Binding-site contacts:
Ligand atom O6 contacts residue GLY29 of chain 1.C at 4.4 Å.
Ligand atom C1 contacts residue GLU159 of chain 1.A at 4.0 Å.
Ligand atom C3 contacts residue ASN160 of chain 1.A at 3.8 Å.
Ligand atom O7 contacts residue GLU159 of chain 1.A at 3.3 Å (salt-bridge).
Ligand atom C2 contacts residue GLU159 of chain 1.A at 4.1 Å.
Ligand atom C6 contacts residue GLY29 of chain 1.C at 4.4 Å.
Ligand atom C5 contacts residue ASN160 of chain 1.A at 3.6 Å.
Ligand atom C8 contacts residue GLU159 of chain 1.A at 3.6 Å.
Ligand atom N2 contacts residue GLU159 of chain 1.A at 3.6 Å (salt-bridge).
Ligand atom C7 contacts residue GLU159 of chain 1.A at 3.2 Å.
Ligand atom C4 contacts residue ASN160 of chain 1.A at 4.2 Å.
Ligand atom C7 contacts residue ASN160 of chain 1.A at 3.7 Å.
Ligand atom O6 contacts residue TYR89 of chain 1.C at 3.0 Å (h-bond).
Ligand atom O6 contacts residue SER30 of chain 1.C at 3.9 Å.
Ligand atom N2 contacts residue ASN160 of chain 1.A at 3.0 Å (h-bond).
Ligand atom O7 contacts residue ASN160 of chain 1.A at 3.9 Å.
Ligand atom C2 contacts residue ASN160 of chain 1.A at 2.5 Å.
Ligand atom C6 contacts residue TYR89 of chain 1.C at 4.3 Å (hydrophobic).
Ligand atom C6 contacts residue SER30 of chain 1.C at 3.9 Å.
Ligand atom C8 contacts residue THR120 of chain 1.A at 3.8 Å.
Ligand atom O6 contacts residue ASN160 of chain 1.A at 4.4 Å.
Ligand atom O6 contacts residue TYR108 of chain 1.B at 4.2 Å.
Ligand atom O5 contacts residue TYR89 of chain 1.C at 4.0 Å.
Ligand atom O5 contacts residue ASN160 of chain 1.A at 2.2 Å (h-bond).
Ligand atom C1 contacts residue ASN160 of chain 1.A at 1.4 Å.

The small molecule below binds the protein below.
Small molecule (SMILES): CC(=O)N[C@@H]1[C@@H](O)[C@H](O)[C@@H](CO)O[C@H]1O

Sequence of chain 1.C:
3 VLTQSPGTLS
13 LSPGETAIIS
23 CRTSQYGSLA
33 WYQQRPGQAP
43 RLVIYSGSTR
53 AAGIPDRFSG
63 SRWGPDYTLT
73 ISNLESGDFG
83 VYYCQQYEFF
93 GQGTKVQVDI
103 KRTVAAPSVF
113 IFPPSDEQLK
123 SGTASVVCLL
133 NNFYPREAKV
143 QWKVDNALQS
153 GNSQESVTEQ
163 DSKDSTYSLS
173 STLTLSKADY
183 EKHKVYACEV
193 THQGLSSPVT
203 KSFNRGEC

Sequence of chain 1.B:
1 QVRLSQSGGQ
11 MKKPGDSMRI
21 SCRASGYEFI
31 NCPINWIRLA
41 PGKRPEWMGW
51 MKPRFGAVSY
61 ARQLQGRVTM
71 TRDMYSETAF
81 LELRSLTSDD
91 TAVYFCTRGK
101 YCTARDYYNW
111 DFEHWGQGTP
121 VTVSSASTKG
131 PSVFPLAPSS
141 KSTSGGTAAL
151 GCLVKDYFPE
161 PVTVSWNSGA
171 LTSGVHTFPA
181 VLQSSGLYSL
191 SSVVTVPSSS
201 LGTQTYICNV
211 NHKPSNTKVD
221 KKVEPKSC

Sequence of chain 1.A:
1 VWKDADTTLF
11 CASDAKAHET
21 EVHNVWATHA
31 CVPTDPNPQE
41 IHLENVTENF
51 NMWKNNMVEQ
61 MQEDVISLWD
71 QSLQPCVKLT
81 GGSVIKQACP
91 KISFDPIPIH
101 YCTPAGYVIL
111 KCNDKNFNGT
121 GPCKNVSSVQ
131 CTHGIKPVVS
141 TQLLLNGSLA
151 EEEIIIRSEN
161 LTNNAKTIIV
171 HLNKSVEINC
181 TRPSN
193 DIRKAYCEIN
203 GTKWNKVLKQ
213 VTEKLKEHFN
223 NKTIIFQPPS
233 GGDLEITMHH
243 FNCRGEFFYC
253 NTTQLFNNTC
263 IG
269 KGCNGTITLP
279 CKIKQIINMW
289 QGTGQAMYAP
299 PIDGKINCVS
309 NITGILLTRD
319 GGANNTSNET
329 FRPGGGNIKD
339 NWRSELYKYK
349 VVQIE